Sequence of chain 1.A:
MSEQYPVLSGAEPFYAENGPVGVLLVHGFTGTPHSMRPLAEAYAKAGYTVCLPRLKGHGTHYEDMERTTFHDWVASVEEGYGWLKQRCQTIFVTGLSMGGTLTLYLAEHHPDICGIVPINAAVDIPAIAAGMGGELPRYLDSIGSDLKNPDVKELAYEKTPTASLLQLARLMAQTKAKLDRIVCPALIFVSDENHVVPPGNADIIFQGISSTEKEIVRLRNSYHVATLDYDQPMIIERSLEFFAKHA

Binding-site contacts:
Ligand atom C3 contacts residue LEU190 of chain 1.A at 4.1 Å (hydrophobic).
Ligand atom C7 contacts residue ILE148 of chain 1.A at 3.6 Å (hydrophobic).
Ligand atom OH1 contacts residue HIS246 of chain 1.A at 4.3 Å.
Ligand atom CH2 contacts residue GLU176 of chain 1.A at 4.2 Å.
Ligand atom C2 contacts residue HIS246 of chain 1.A at 3.9 Å.
Ligand atom C3 contacts residue PHE49 of chain 1.A at 4.0 Å (hydrophobic).
Ligand atom CH1 contacts residue SER117 of chain 1.A at 3.8 Å.
Ligand atom OH3 contacts residue SER167 of chain 1.A at 3.5 Å (h-bond).
Ligand atom C7 contacts residue LEU187 of chain 1.A at 4.1 Å (hydrophobic).
Ligand atom C5 contacts residue ILE148 of chain 1.A at 4.3 Å (hydrophobic).
Ligand atom OH3 contacts residue VAL247 of chain 1.A at 4.3 Å.
Ligand atom C11 contacts residue LEU187 of chain 1.A at 4.2 Å (hydrophobic).
Ligand atom OH1 contacts residue SER117 of chain 1.A at 3.2 Å.
Ligand atom O1 contacts residue SER117 of chain 1.A at 3.2 Å (h-bond).
Ligand atom OH3 contacts residue GLU176 of chain 1.A at 3.0 Å (salt-bridge).
Ligand atom C1 contacts residue PHE49 of chain 1.A at 3.3 Å (hydrophobic).
Ligand atom CH3 contacts residue GLU176 of chain 1.A at 4.0 Å.
Ligand atom O1 contacts residue GLY48 of chain 1.A at 3.7 Å.
Ligand atom C2 contacts residue SER117 of chain 1.A at 2.9 Å.
Ligand atom C4 contacts residue VAL218 of chain 1.A at 4.4 Å (hydrophobic).
Ligand atom C1 contacts residue MET118 of chain 1.A at 3.9 Å (hydrophobic).
Ligand atom C8 contacts residue LEU187 of chain 1.A at 4.3 Å (hydrophobic).
Ligand atom OH1 contacts residue MET118 of chain 1.A at 4.4 Å.
Ligand atom C5 contacts residue VAL218 of chain 1.A at 3.8 Å (hydrophobic).
Ligand atom C4 contacts residue PHE49 of chain 1.A at 3.9 Å (hydrophobic).
Ligand atom OH1 contacts residue GLY48 of chain 1.A at 3.7 Å.
Ligand atom CH1 contacts residue HIS246 of chain 1.A at 3.8 Å.
Ligand atom O1 contacts residue PHE49 of chain 1.A at 2.9 Å (h-bond).
Ligand atom C1 contacts residue GLY48 of chain 1.A at 4.2 Å.
Ligand atom CH1 contacts residue PHE49 of chain 1.A at 4.3 Å (hydrophobic).
Ligand atom C12 contacts residue LEU162 of chain 1.A at 4.3 Å (hydrophobic).
Ligand atom OH2 contacts residue GLU176 of chain 1.A at 3.3 Å (salt-bridge).
Ligand atom C12 contacts residue LEU158 of chain 1.A at 4.3 Å (hydrophobic).
Ligand atom C4 contacts residue LEU190 of chain 1.A at 4.1 Å (hydrophobic).
Ligand atom C1 contacts residue SER117 of chain 1.A at 3.1 Å.
Ligand atom C3 contacts residue SER117 of chain 1.A at 3.8 Å.
Ligand atom OH1 contacts residue PHE49 of chain 1.A at 3.5 Å (h-bond).
Ligand atom CH2 contacts residue PHE49 of chain 1.A at 3.9 Å (hydrophobic).
Ligand atom O1 contacts residue MET118 of chain 1.A at 3.0 Å (h-bond).
Ligand atom C2 contacts residue PHE49 of chain 1.A at 4.2 Å (hydrophobic).

A small-molecule ligand and the protein it binds are described below.
Small molecule (SMILES): CCCCCCCCCCCC(=O)OC[C@H](O)CO